Sequence of chain 1.A:
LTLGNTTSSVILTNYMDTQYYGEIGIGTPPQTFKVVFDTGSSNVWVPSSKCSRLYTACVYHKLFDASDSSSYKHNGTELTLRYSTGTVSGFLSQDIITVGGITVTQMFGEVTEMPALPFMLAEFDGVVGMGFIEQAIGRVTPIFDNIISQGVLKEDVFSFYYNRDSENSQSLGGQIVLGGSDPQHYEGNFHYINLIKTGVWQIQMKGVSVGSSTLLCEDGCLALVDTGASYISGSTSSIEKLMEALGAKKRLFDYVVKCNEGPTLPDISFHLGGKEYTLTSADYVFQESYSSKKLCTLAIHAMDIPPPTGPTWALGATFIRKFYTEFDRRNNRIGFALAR

Binding-site contacts:
Ligand atom C1 contacts residue ASN75 of chain 1.A at 1.5 Å.
Ligand atom C1 contacts residue THR77 of chain 1.A at 4.2 Å.
Ligand atom C8 contacts residue ASN75 of chain 1.A at 3.3 Å.
Ligand atom O5 contacts residue MET107 of chain 1.A at 3.5 Å.
Ligand atom O7 contacts residue ASN75 of chain 1.A at 3.5 Å (h-bond).
Ligand atom C1 contacts residue MET107 of chain 1.A at 4.3 Å (hydrophobic).
Ligand atom N2 contacts residue THR77 of chain 1.A at 4.1 Å.
Ligand atom C5 contacts residue MET107 of chain 1.A at 4.2 Å (hydrophobic).
Ligand atom C4 contacts residue ASN75 of chain 1.A at 4.4 Å.
Ligand atom O7 contacts residue HIS74 of chain 1.A at 4.2 Å.
Ligand atom C7 contacts residue ASN75 of chain 1.A at 3.5 Å.
Ligand atom N2 contacts residue ASN75 of chain 1.A at 3.1 Å (h-bond).
Ligand atom C3 contacts residue ASN75 of chain 1.A at 4.0 Å.
Ligand atom O5 contacts residue ASN75 of chain 1.A at 2.3 Å (h-bond).
Ligand atom C2 contacts residue ASN75 of chain 1.A at 2.7 Å.
Ligand atom C5 contacts residue ASN75 of chain 1.A at 3.6 Å.
Ligand atom C6 contacts residue MET107 of chain 1.A at 4.2 Å (hydrophobic).

The small molecule below binds the protein below.
Small molecule (SMILES): CC(=O)N[C@@H]1[C@@H](O)[C@H](O)[C@@H](CO)O[C@H]1O